This protein binds this small molecule.
Small molecule (SMILES): CC(=O)N[C@@H]1[C@@H](O)[C@H](O)[C@@H](CO)O[C@H]1O

Binding-site contacts:
Ligand atom O6 contacts residue ASN616 of chain 1.B at 4.5 Å.
Ligand atom O5 contacts residue THR618 of chain 1.B at 3.6 Å.
Ligand atom C4 contacts residue ASN616 of chain 1.B at 4.2 Å.
Ligand atom N2 contacts residue ASN616 of chain 1.B at 2.9 Å (h-bond).
Ligand atom C2 contacts residue ASN616 of chain 1.B at 2.5 Å.
Ligand atom C6 contacts residue THR618 of chain 1.B at 4.5 Å.
Ligand atom C5 contacts residue ASN616 of chain 1.B at 3.7 Å.
Ligand atom O6 contacts residue THR618 of chain 1.B at 3.7 Å.
Ligand atom C3 contacts residue ASN616 of chain 1.B at 3.8 Å.
Ligand atom C1 contacts residue THR618 of chain 1.B at 4.1 Å.
Ligand atom C7 contacts residue ASN616 of chain 1.B at 3.7 Å.
Ligand atom C5 contacts residue THR618 of chain 1.B at 4.4 Å.
Ligand atom O5 contacts residue ASN616 of chain 1.B at 2.4 Å (h-bond).
Ligand atom O7 contacts residue ASN616 of chain 1.B at 4.1 Å.
Ligand atom C1 contacts residue ASN616 of chain 1.B at 1.4 Å.

Sequence of chain 1.B:
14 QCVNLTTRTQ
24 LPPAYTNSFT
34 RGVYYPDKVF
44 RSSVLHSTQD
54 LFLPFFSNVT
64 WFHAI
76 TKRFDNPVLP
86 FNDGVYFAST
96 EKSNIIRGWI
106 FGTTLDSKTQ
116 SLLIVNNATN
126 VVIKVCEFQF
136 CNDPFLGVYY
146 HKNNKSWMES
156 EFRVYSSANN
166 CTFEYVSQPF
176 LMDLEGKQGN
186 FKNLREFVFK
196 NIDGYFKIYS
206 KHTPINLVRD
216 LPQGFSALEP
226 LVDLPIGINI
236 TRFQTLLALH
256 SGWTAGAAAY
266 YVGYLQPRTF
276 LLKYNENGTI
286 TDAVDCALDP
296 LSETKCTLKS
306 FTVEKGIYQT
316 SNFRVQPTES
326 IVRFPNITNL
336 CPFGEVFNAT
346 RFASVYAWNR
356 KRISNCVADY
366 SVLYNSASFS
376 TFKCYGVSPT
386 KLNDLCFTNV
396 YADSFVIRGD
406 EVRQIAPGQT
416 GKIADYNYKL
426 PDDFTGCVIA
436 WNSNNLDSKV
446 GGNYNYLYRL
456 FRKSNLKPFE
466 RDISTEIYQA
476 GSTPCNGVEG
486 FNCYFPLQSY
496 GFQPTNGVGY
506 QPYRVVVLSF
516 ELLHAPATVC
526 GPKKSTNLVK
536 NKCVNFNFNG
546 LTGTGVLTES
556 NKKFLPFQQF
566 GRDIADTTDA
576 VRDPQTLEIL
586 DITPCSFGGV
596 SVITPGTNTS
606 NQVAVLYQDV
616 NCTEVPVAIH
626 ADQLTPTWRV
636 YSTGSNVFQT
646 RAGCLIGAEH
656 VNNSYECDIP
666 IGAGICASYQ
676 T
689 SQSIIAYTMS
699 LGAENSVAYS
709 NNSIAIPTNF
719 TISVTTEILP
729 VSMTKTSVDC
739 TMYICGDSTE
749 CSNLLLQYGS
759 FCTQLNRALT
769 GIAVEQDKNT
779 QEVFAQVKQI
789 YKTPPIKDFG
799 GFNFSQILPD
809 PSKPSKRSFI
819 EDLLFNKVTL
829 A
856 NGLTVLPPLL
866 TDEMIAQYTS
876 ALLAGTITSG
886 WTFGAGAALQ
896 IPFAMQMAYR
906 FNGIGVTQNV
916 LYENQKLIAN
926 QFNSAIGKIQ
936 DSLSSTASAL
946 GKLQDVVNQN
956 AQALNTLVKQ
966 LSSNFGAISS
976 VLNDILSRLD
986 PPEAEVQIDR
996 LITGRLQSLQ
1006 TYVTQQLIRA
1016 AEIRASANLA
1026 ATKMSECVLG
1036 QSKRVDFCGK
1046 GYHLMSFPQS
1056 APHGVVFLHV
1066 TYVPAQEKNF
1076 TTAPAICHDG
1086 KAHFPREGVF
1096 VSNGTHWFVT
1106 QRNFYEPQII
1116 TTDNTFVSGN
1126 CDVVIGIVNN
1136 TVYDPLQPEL